A small-molecule ligand and the protein it binds are described below.
Small molecule (SMILES): CC(=O)N[C@@H]1[C@@H](O)[C@H](O)[C@@H](CO)O[C@H]1O

Sequence of chain 1.A:
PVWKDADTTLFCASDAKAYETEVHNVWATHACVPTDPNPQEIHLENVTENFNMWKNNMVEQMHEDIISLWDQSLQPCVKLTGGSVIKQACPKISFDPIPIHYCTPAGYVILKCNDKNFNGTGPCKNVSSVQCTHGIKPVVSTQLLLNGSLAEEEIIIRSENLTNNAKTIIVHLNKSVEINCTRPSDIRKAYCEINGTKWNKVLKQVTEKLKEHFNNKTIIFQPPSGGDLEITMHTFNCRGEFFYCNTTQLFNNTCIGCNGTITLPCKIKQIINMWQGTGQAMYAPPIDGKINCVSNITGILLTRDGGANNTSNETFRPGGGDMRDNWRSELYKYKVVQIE

Binding-site contacts:
Ligand atom C7 contacts residue ASN127 of chain 1.A at 3.9 Å.
Ligand atom O7 contacts residue ASN127 of chain 1.A at 3.5 Å (h-bond).
Ligand atom C3 contacts residue ASN127 of chain 1.A at 3.6 Å.
Ligand atom C1 contacts residue ASN115 of chain 1.A at 4.1 Å.
Ligand atom C5 contacts residue ASN127 of chain 1.A at 3.6 Å.
Ligand atom N2 contacts residue ASN127 of chain 1.A at 3.5 Å (h-bond).
Ligand atom O3 contacts residue LYS117 of chain 1.A at 3.2 Å (salt-bridge).
Ligand atom C2 contacts residue ASN127 of chain 1.A at 2.5 Å.
Ligand atom O5 contacts residue ASN127 of chain 1.A at 2.3 Å (h-bond).
Ligand atom C1 contacts residue ASN127 of chain 1.A at 1.4 Å.
Ligand atom O6 contacts residue ASN115 of chain 1.A at 3.7 Å.
Ligand atom C4 contacts residue LYS117 of chain 1.A at 4.4 Å.
Ligand atom C4 contacts residue ASN127 of chain 1.A at 4.2 Å.
Ligand atom O6 contacts residue GLU42 of chain 1.A at 3.8 Å.
Ligand atom C3 contacts residue LYS117 of chain 1.A at 4.3 Å.
Ligand atom O3 contacts residue ASN127 of chain 1.A at 3.7 Å.
Ligand atom C5 contacts residue ASN115 of chain 1.A at 4.5 Å.
Ligand atom O5 contacts residue ASN115 of chain 1.A at 3.5 Å.
Ligand atom C6 contacts residue ASN115 of chain 1.A at 4.2 Å.